Binding-site contacts:
Ligand atom O5 contacts residue ASN202 of chain 1.A at 2.3 Å (h-bond).
Ligand atom N2 contacts residue TYR200 of chain 1.A at 4.2 Å.
Ligand atom O7 contacts residue TYR200 of chain 1.A at 3.6 Å.
Ligand atom O7 contacts residue ASN202 of chain 1.A at 4.4 Å.
Ligand atom C6 contacts residue GLU14 of chain 1.A at 4.3 Å.
Ligand atom C6 contacts residue HIS85 of chain 1.A at 3.3 Å.
Ligand atom O6 contacts residue HIS85 of chain 1.A at 2.8 Å (h-bond).
Ligand atom C8 contacts residue MET191 of chain 1.A at 4.5 Å (hydrophobic).
Ligand atom O5 contacts residue TRP4 of chain 1.A at 4.0 Å.
Ligand atom O6 contacts residue GLU14 of chain 1.A at 3.8 Å.
Ligand atom O5 contacts residue HIS85 of chain 1.A at 3.4 Å.
Ligand atom C5 contacts residue HIS85 of chain 1.A at 3.9 Å.
Ligand atom O6 contacts residue TRP4 of chain 1.A at 3.4 Å (h-bond).
Ligand atom C4 contacts residue ASN202 of chain 1.A at 3.9 Å.
Ligand atom C8 contacts residue LYS137 of chain 1.A at 3.8 Å.
Ligand atom O5 contacts residue TYR200 of chain 1.A at 4.0 Å.
Ligand atom C1 contacts residue HIS85 of chain 1.A at 4.4 Å.
Ligand atom C6 contacts residue TRP4 of chain 1.A at 4.3 Å (hydrophobic).
Ligand atom C7 contacts residue ASP193 of chain 1.A at 4.5 Å.
Ligand atom C5 contacts residue TRP4 of chain 1.A at 4.5 Å (hydrophobic).
Ligand atom C1 contacts residue ASN202 of chain 1.A at 1.4 Å.
Ligand atom C2 contacts residue ASN202 of chain 1.A at 2.6 Å.
Ligand atom C3 contacts residue ASN202 of chain 1.A at 3.4 Å.
Ligand atom O7 contacts residue ASP193 of chain 1.A at 4.1 Å.
Ligand atom C6 contacts residue TRP92 of chain 1.A at 3.9 Å (hydrophobic).
Ligand atom C2 contacts residue TYR200 of chain 1.A at 4.0 Å (hydrophobic).
Ligand atom C7 contacts residue TRP4 of chain 1.A at 4.5 Å (hydrophobic).
Ligand atom O6 contacts residue VAL12 of chain 1.A at 4.3 Å.
Ligand atom O6 contacts residue TRP92 of chain 1.A at 4.3 Å.
Ligand atom C5 contacts residue ASN202 of chain 1.A at 3.2 Å.
Ligand atom C1 contacts residue TYR200 of chain 1.A at 3.5 Å (hydrophobic).
Ligand atom C7 contacts residue ASN202 of chain 1.A at 4.0 Å.
Ligand atom C2 contacts residue TRP4 of chain 1.A at 3.9 Å (hydrophobic).
Ligand atom C1 contacts residue TRP4 of chain 1.A at 4.2 Å (hydrophobic).
Ligand atom N2 contacts residue ASN202 of chain 1.A at 3.0 Å (h-bond).
Ligand atom C7 contacts residue TYR200 of chain 1.A at 4.1 Å (hydrophobic).
Ligand atom O7 contacts residue TRP4 of chain 1.A at 3.5 Å.
Ligand atom C4 contacts residue TRP4 of chain 1.A at 4.2 Å (hydrophobic).

Sequence of chain 1.A:
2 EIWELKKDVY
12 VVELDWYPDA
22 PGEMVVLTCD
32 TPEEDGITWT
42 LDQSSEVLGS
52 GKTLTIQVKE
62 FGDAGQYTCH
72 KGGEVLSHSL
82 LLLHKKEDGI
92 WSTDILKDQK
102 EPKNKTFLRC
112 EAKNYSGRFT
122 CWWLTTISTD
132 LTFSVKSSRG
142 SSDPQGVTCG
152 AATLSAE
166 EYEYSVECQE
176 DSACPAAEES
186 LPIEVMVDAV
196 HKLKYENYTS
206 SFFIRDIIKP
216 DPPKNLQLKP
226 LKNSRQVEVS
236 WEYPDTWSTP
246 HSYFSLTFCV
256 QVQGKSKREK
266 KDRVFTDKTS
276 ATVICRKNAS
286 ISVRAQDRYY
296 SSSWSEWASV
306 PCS

This protein binds this small molecule.
Small molecule (SMILES): CC(=O)N[C@@H]1[C@@H](O)[C@H](O)[C@@H](CO)O[C@H]1O